This small molecule binds to this protein.
Small molecule (SMILES): C=CC[C@@H]1/C=C(\C)C[C@H](C)C[C@H](OC)[C@H]2O[C@@](O)(C(=O)C(=O)N3CCCC[C@H]3C(=O)O[C@H](/C(C)=C/[C@@H]3CC[C@@H](O)[C@H](OC)C3)[C@H](C)[C@@H](O)CC1=O)[C@H](C)C[C@@H]2OC

Binding-site contacts:
Ligand atom O4 contacts residue PHE112 of chain 1.E at 3.5 Å.
Ligand atom O4 contacts residue PHE38 of chain 1.E at 3.6 Å.
Ligand atom O6 contacts residue ASP39 of chain 1.E at 3.0 Å.
Ligand atom O5 contacts residue TYR28 of chain 1.E at 3.4 Å (h-bond).
Ligand atom C10 contacts residue ASP39 of chain 1.E at 3.8 Å.
Ligand atom C17 contacts residue PHE48 of chain 1.E at 3.9 Å (hydrophobic).
Ligand atom C44 contacts residue ARG44 of chain 1.E at 3.3 Å.
Ligand atom C8 contacts residue TYR95 of chain 1.E at 3.3 Å (hydrophobic).
Ligand atom C36 contacts residue ARG44 of chain 1.E at 3.8 Å.
Ligand atom O4 contacts residue TYR28 of chain 1.E at 3.1 Å (h-bond).
Ligand atom C41 contacts residue PHE48 of chain 1.E at 3.5 Å (hydrophobic).
Ligand atom C42 contacts residue ILE100 of chain 1.E at 3.6 Å (hydrophobic).
Ligand atom O1 contacts residue TYR95 of chain 1.E at 3.9 Å.
Ligand atom O3 contacts residue PHE112 of chain 1.E at 3.8 Å.
Ligand atom O6 contacts residue PHE38 of chain 1.E at 3.8 Å.
Ligand atom O2 contacts residue ILE58 of chain 1.E at 3.3 Å (h-bond).
Ligand atom C36 contacts residue PHE48 of chain 1.E at 3.6 Å (hydrophobic).
Ligand atom C44 contacts residue ASP39 of chain 1.E at 3.5 Å.
Ligand atom C4 contacts residue PHE48 of chain 1.E at 3.9 Å (hydrophobic).
Ligand atom C5 contacts residue TYR28 of chain 1.E at 3.4 Å (hydrophobic).
Ligand atom C42 contacts residue TYR95 of chain 1.E at 3.8 Å (hydrophobic).
Ligand atom C45 contacts residue TYR95 of chain 1.E at 3.9 Å (hydrophobic).
Ligand atom O3 contacts residue TYR95 of chain 1.E at 2.3 Å (h-bond).
Ligand atom C45 contacts residue ALA94 of chain 1.E at 3.7 Å (hydrophobic).
Ligand atom C14 contacts residue ASP39 of chain 1.E at 3.7 Å.
Ligand atom C1 contacts residue TYR95 of chain 1.E at 3.6 Å (hydrophobic).
Ligand atom O5 contacts residue ASP39 of chain 1.E at 3.5 Å (salt-bridge).
Ligand atom C4 contacts residue VAL57 of chain 1.E at 3.7 Å (hydrophobic).
Ligand atom O2 contacts residue VAL57 of chain 1.E at 3.3 Å.
Ligand atom C11 contacts residue TYR95 of chain 1.E at 3.9 Å (hydrophobic).
Ligand atom C15 contacts residue ASP39 of chain 1.E at 3.9 Å.
Ligand atom C4 contacts residue TRP61 of chain 1.E at 3.8 Å (hydrophobic).
Ligand atom C5 contacts residue TRP61 of chain 1.E at 3.9 Å (hydrophobic).
Ligand atom O10 contacts residue GLN56 of chain 1.E at 3.6 Å (h-bond).
Ligand atom N7 contacts residue TYR95 of chain 1.E at 3.8 Å.
Ligand atom C9 contacts residue TYR28 of chain 1.E at 3.6 Å (hydrophobic).
Ligand atom C6 contacts residue TYR28 of chain 1.E at 3.3 Å (hydrophobic).
Ligand atom C12 contacts residue ILE100 of chain 1.E at 3.9 Å (hydrophobic).
Ligand atom C35 contacts residue PHE38 of chain 1.E at 3.7 Å (hydrophobic).
Ligand atom C2 contacts residue TYR95 of chain 1.E at 3.3 Å (hydrophobic).

Sequence of chain 1.E:
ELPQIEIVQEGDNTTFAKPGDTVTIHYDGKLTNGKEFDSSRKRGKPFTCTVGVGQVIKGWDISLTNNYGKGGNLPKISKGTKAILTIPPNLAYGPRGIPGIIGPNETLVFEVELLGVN